Sequence of chain 1.B:
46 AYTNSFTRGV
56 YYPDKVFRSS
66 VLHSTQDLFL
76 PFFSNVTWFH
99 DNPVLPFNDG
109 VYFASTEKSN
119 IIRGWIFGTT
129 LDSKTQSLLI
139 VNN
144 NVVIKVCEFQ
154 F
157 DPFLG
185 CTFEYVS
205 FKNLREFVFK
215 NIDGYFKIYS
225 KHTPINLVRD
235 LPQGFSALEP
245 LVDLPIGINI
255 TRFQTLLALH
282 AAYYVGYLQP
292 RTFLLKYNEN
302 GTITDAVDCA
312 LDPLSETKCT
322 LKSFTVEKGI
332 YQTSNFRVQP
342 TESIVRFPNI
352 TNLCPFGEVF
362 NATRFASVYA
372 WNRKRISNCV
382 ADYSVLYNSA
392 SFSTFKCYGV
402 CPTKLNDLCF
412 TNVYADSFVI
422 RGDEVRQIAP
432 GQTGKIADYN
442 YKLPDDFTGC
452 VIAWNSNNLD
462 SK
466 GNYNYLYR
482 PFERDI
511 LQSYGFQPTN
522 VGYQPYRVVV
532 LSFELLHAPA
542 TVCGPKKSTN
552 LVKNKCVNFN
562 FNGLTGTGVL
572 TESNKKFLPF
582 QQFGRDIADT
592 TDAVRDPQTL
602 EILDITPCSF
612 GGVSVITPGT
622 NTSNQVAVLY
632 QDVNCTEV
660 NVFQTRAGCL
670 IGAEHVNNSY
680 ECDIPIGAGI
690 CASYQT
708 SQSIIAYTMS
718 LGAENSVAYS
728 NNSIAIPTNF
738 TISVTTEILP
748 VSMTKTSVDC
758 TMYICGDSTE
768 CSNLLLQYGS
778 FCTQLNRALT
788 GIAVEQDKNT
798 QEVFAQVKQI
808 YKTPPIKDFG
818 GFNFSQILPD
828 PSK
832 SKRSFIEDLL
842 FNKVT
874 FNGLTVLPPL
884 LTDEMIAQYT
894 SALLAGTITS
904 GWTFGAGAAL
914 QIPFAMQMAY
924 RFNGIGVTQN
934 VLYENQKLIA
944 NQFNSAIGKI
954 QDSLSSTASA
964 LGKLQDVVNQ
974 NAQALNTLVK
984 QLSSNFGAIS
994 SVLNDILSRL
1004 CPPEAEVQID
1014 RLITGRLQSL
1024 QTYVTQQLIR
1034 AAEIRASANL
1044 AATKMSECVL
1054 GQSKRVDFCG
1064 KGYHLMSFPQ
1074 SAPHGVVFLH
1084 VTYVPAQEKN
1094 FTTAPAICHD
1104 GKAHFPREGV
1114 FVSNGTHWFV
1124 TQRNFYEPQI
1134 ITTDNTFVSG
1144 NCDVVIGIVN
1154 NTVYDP

Binding-site contacts:
Ligand atom C7 contacts residue THR1119 of chain 1.B at 4.0 Å.
Ligand atom C5 contacts residue PHE1122 of chain 1.B at 4.2 Å (hydrophobic).
Ligand atom C1 contacts residue ASN1117 of chain 1.B at 1.5 Å.
Ligand atom N2 contacts residue THR1119 of chain 1.B at 2.9 Å (h-bond).
Ligand atom N2 contacts residue ASN1117 of chain 1.B at 3.0 Å (h-bond).
Ligand atom C1 contacts residue PHE1122 of chain 1.B at 4.2 Å (hydrophobic).
Ligand atom C1 contacts residue HIS1120 of chain 1.B at 4.3 Å.
Ligand atom C3 contacts residue ASN1117 of chain 1.B at 3.9 Å.
Ligand atom C8 contacts residue THR1119 of chain 1.B at 3.9 Å.
Ligand atom C1 contacts residue THR1119 of chain 1.B at 3.7 Å.
Ligand atom C7 contacts residue ASN1117 of chain 1.B at 3.5 Å.
Ligand atom C3 contacts residue THR1119 of chain 1.B at 3.6 Å.
Ligand atom C6 contacts residue PHE1122 of chain 1.B at 4.2 Å (hydrophobic).
Ligand atom C2 contacts residue THR1119 of chain 1.B at 3.6 Å.
Ligand atom O3 contacts residue THR1119 of chain 1.B at 4.3 Å.
Ligand atom C4 contacts residue ASN1117 of chain 1.B at 4.3 Å.
Ligand atom O5 contacts residue ASN1117 of chain 1.B at 2.4 Å (h-bond).
Ligand atom C8 contacts residue GLY1118 of chain 1.B at 4.2 Å.
Ligand atom C5 contacts residue ASN1117 of chain 1.B at 3.8 Å.
Ligand atom O5 contacts residue PHE1122 of chain 1.B at 3.7 Å.
Ligand atom C8 contacts residue ASN1117 of chain 1.B at 3.0 Å.
Ligand atom O7 contacts residue ASN1117 of chain 1.B at 3.8 Å.
Ligand atom C2 contacts residue ASN1117 of chain 1.B at 2.5 Å.
Ligand atom C3 contacts residue HIS1120 of chain 1.B at 4.5 Å.
Ligand atom C5 contacts residue HIS1120 of chain 1.B at 4.3 Å.

This protein binds this small molecule.
Small molecule (SMILES): CC(=O)N[C@@H]1[C@@H](O)[C@H](O)[C@@H](CO)O[C@H]1O